Sequence of chain 2.A:
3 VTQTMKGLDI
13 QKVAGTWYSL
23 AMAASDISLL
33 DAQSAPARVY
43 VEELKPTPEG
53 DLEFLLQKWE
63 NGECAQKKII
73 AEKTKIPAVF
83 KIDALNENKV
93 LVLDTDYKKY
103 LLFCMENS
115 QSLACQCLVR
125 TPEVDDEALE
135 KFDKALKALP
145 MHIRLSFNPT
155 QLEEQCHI

The small molecule below binds the protein below.
Small molecule (SMILES): CN(C)CCCN1c2ccccc2Sc2ccc(Cl)cc21

Binding-site contacts:
Ligand atom CL1 contacts residue PHE56 of chain 2.A at 3.4 Å.
Ligand atom C12 contacts residue VAL41 of chain 2.A at 4.1 Å (hydrophobic).
Ligand atom C12 contacts residue PRO38 of chain 2.A at 4.1 Å (hydrophobic).
Ligand atom C9 contacts residue ILE84 of chain 2.A at 3.5 Å (hydrophobic).
Ligand atom C3 contacts residue ILE84 of chain 2.A at 4.0 Å (hydrophobic).
Ligand atom C9 contacts residue MET107 of chain 2.A at 3.5 Å (hydrophobic).
Ligand atom C16 contacts residue LYS69 of chain 2.A at 4.1 Å.
Ligand atom C5 contacts residue PRO38 of chain 2.A at 4.2 Å (hydrophobic).
Ligand atom C11 contacts residue MET107 of chain 2.A at 3.2 Å (hydrophobic).
Ligand atom C15 contacts residue LYS69 of chain 2.A at 4.1 Å.
Ligand atom C8 contacts residue VAL92 of chain 2.A at 3.7 Å (hydrophobic).
Ligand atom C17 contacts residue ALA39 of chain 2.A at 3.7 Å (hydrophobic).
Ligand atom C8 contacts residue ILE84 of chain 2.A at 3.2 Å (hydrophobic).
Ligand atom C4 contacts residue MET107 of chain 2.A at 3.4 Å (hydrophobic).
Ligand atom C10 contacts residue LEU58 of chain 2.A at 4.5 Å (hydrophobic).
Ligand atom C3 contacts residue MET107 of chain 2.A at 3.5 Å (hydrophobic).
Ligand atom C10 contacts residue MET107 of chain 2.A at 3.5 Å (hydrophobic).
Ligand atom C5 contacts residue ALA39 of chain 2.A at 3.7 Å (hydrophobic).
Ligand atom C9 contacts residue VAL92 of chain 2.A at 3.6 Å (hydrophobic).
Ligand atom S1 contacts residue MET107 of chain 2.A at 3.7 Å.
Ligand atom C2 contacts residue ASN90 of chain 2.A at 4.5 Å.
Ligand atom C7 contacts residue ASN90 of chain 2.A at 4.3 Å.
Ligand atom C17 contacts residue PRO38 of chain 2.A at 3.6 Å (hydrophobic).
Ligand atom CL1 contacts residue ILE71 of chain 2.A at 4.4 Å.
Ligand atom C1 contacts residue MET107 of chain 2.A at 4.1 Å (hydrophobic).
Ligand atom C17 contacts residue MET107 of chain 2.A at 4.5 Å (hydrophobic).
Ligand atom C16 contacts residue VAL41 of chain 2.A at 3.9 Å (hydrophobic).
Ligand atom CL1 contacts residue MET107 of chain 2.A at 4.3 Å.
Ligand atom C7 contacts residue MET107 of chain 2.A at 3.9 Å (hydrophobic).
Ligand atom N1 contacts residue MET107 of chain 2.A at 4.0 Å.
Ligand atom C8 contacts residue MET107 of chain 2.A at 3.4 Å (hydrophobic).
Ligand atom C11 contacts residue VAL41 of chain 2.A at 4.2 Å (hydrophobic).
Ligand atom CL1 contacts residue LEU58 of chain 2.A at 3.4 Å.
Ligand atom S1 contacts residue ASN90 of chain 2.A at 3.8 Å.
Ligand atom C2 contacts residue MET107 of chain 2.A at 3.7 Å (hydrophobic).